Binding-site contacts:
Ligand atom C4 contacts residue VAL228 of chain 1.A at 4.3 Å (hydrophobic).
Ligand atom C3 contacts residue FE21 of chain 1.B at 4.2 Å.
Ligand atom O3 contacts residue ARG297 of chain 1.A at 2.9 Å (salt-bridge).
Ligand atom C1 contacts residue PHE303 of chain 1.A at 4.0 Å (hydrophobic).
Ligand atom O5 contacts residue VAL228 of chain 1.A at 4.1 Å.
Ligand atom O1 contacts residue PHE303 of chain 1.A at 3.8 Å.
Ligand atom C2 contacts residue HIS287 of chain 1.A at 4.2 Å.
Ligand atom O5 contacts residue HIS287 of chain 1.A at 3.1 Å (h-bond).
Ligand atom C2 contacts residue HIS231 of chain 1.A at 4.0 Å.
Ligand atom O2 contacts residue PHE303 of chain 1.A at 3.6 Å.
Ligand atom C5 contacts residue ARG297 of chain 1.A at 3.2 Å.
Ligand atom O2 contacts residue HIS231 of chain 1.A at 3.2 Å (h-bond).
Ligand atom O2 contacts residue FE21 of chain 1.B at 2.1 Å.
Ligand atom C5 contacts residue TYR216 of chain 1.A at 3.7 Å (hydrophobic).
Ligand atom O1 contacts residue FE21 of chain 1.B at 4.0 Å.
Ligand atom O5 contacts residue HIS231 of chain 1.A at 3.1 Å (h-bond).
Ligand atom O3 contacts residue TYR216 of chain 1.A at 2.8 Å (h-bond).
Ligand atom O4 contacts residue ILE240 of chain 1.A at 4.2 Å.
Ligand atom O1 contacts residue ASN214 of chain 1.A at 3.3 Å (h-bond).
Ligand atom C1 contacts residue FE21 of chain 1.B at 2.8 Å.
Ligand atom O3 contacts residue SER299 of chain 1.A at 2.5 Å (h-bond).
Ligand atom O4 contacts residue LEU248 of chain 1.A at 4.1 Å.
Ligand atom C3 contacts residue SER299 of chain 1.A at 4.2 Å.
Ligand atom C2 contacts residue VAL228 of chain 1.A at 4.3 Å (hydrophobic).
Ligand atom C5 contacts residue SER299 of chain 1.A at 3.3 Å.
Ligand atom C3 contacts residue TYR216 of chain 1.A at 4.2 Å (hydrophobic).
Ligand atom C3 contacts residue ASN214 of chain 1.A at 3.9 Å.
Ligand atom O2 contacts residue ASP233 of chain 1.A at 3.3 Å (salt-bridge).
Ligand atom O2 contacts residue NAR1 of chain 1.D at 3.7 Å.
Ligand atom O5 contacts residue FE21 of chain 1.B at 2.1 Å.
Ligand atom O4 contacts residue SER299 of chain 1.A at 3.7 Å.
Ligand atom O1 contacts residue ALA301 of chain 1.A at 4.0 Å.
Ligand atom C4 contacts residue LEU248 of chain 1.A at 4.1 Å (hydrophobic).
Ligand atom C2 contacts residue FE21 of chain 1.B at 2.8 Å.
Ligand atom O5 contacts residue ASP233 of chain 1.A at 4.3 Å.
Ligand atom C4 contacts residue TYR216 of chain 1.A at 4.0 Å (hydrophobic).
Ligand atom O4 contacts residue ARG297 of chain 1.A at 2.8 Å (salt-bridge).
Ligand atom O1 contacts residue LYS212 of chain 1.A at 3.9 Å.
Ligand atom O3 contacts residue ASN214 of chain 1.A at 4.0 Å.
Ligand atom C1 contacts residue HIS231 of chain 1.A at 4.0 Å.

Sequence of chain 1.A:
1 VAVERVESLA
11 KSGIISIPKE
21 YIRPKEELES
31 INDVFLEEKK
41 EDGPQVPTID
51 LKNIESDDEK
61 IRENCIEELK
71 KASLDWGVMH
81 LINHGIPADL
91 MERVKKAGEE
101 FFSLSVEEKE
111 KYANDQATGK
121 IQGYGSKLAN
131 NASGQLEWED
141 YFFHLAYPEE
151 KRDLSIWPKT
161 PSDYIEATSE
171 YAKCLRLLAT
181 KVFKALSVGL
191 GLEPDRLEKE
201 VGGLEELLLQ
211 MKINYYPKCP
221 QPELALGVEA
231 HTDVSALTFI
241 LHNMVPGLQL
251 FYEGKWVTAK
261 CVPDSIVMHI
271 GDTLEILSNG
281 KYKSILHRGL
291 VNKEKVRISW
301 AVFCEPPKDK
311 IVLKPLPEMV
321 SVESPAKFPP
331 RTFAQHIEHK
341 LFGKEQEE

A small-molecule ligand and the protein it binds are described below.
Small molecule (SMILES): O=C(O)CCC(=O)C(=O)O